This small molecule binds to this protein.
Small molecule (SMILES): O=C(O)c1ccc2[nH]ccc2c1

Binding-site contacts:
Ligand atom C10 contacts residue PRO241 of chain 1.A at 3.7 Å (hydrophobic).
Ligand atom O03 contacts residue GLU2 of chain 1.A at 2.8 Å (salt-bridge).
Ligand atom C02 contacts residue SER242 of chain 1.A at 3.4 Å.
Ligand atom C10 contacts residue ALA278 of chain 1.A at 4.1 Å (hydrophobic).
Ligand atom C09 contacts residue ILE281 of chain 1.A at 3.8 Å (hydrophobic).
Ligand atom C06 contacts residue MET282 of chain 1.A at 3.8 Å (hydrophobic).
Ligand atom O01 contacts residue MET1 of chain 1.A at 3.8 Å.
Ligand atom N08 contacts residue MET282 of chain 1.A at 3.9 Å.
Ligand atom C05 contacts residue SER242 of chain 1.A at 4.4 Å.
Ligand atom O01 contacts residue GLU2 of chain 1.A at 4.2 Å.
Ligand atom N08 contacts residue ILE281 of chain 1.A at 4.4 Å.
Ligand atom C04 contacts residue MET282 of chain 1.A at 4.0 Å (hydrophobic).
Ligand atom C05 contacts residue MET282 of chain 1.A at 4.0 Å (hydrophobic).
Ligand atom C02 contacts residue MET1 of chain 1.A at 3.7 Å (hydrophobic).
Ligand atom C07 contacts residue PRO241 of chain 1.A at 3.4 Å (hydrophobic).
Ligand atom C06 contacts residue PRO241 of chain 1.A at 4.0 Å (hydrophobic).
Ligand atom C04 contacts residue SER242 of chain 1.A at 3.8 Å.
Ligand atom C10 contacts residue MET282 of chain 1.A at 4.0 Å (hydrophobic).
Ligand atom C09 contacts residue ALA278 of chain 1.A at 4.3 Å (hydrophobic).
Ligand atom C12 contacts residue SER242 of chain 1.A at 4.1 Å.
Ligand atom C09 contacts residue PRO241 of chain 1.A at 3.5 Å (hydrophobic).
Ligand atom C12 contacts residue MET282 of chain 1.A at 3.8 Å (hydrophobic).
Ligand atom O03 contacts residue MET1 of chain 1.A at 3.4 Å.
Ligand atom C10 contacts residue MET1 of chain 1.A at 4.5 Å (hydrophobic).
Ligand atom C07 contacts residue MET282 of chain 1.A at 3.5 Å (hydrophobic).
Ligand atom C11 contacts residue PRO241 of chain 1.A at 3.6 Å (hydrophobic).
Ligand atom C04 contacts residue MET1 of chain 1.A at 4.3 Å (hydrophobic).
Ligand atom C09 contacts residue MET282 of chain 1.A at 4.2 Å (hydrophobic).
Ligand atom C09 contacts residue MET235 of chain 1.A at 3.8 Å (hydrophobic).
Ligand atom C10 contacts residue MET235 of chain 1.A at 3.4 Å (hydrophobic).
Ligand atom O01 contacts residue SER242 of chain 1.A at 3.9 Å.
Ligand atom C02 contacts residue GLU2 of chain 1.A at 3.8 Å.
Ligand atom C12 contacts residue MET1 of chain 1.A at 3.8 Å (hydrophobic).
Ligand atom O03 contacts residue SER242 of chain 1.A at 3.1 Å.
Ligand atom C11 contacts residue MET282 of chain 1.A at 3.5 Å (hydrophobic).
Ligand atom C12 contacts residue PRO241 of chain 1.A at 4.3 Å (hydrophobic).
Ligand atom N08 contacts residue PRO241 of chain 1.A at 3.3 Å.

Sequence of chain 1.A:
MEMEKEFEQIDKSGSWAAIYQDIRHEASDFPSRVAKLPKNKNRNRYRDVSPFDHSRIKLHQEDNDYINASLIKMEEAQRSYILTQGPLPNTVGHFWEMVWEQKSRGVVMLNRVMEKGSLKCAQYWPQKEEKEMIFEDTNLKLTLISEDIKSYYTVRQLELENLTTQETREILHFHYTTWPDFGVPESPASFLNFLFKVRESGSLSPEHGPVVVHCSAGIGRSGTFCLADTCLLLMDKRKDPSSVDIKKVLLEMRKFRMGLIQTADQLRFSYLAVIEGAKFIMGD